Binding-site contacts:
Ligand atom O5 contacts residue ASN603 of chain 1.B at 2.4 Å (h-bond).
Ligand atom C1 contacts residue ASN603 of chain 1.B at 1.4 Å.
Ligand atom C4 contacts residue ASN603 of chain 1.B at 4.3 Å.
Ligand atom O7 contacts residue ASN603 of chain 1.B at 3.5 Å (h-bond).
Ligand atom C3 contacts residue ASN603 of chain 1.B at 3.8 Å.
Ligand atom N2 contacts residue ASN603 of chain 1.B at 3.0 Å (h-bond).
Ligand atom C7 contacts residue ASN603 of chain 1.B at 3.4 Å.
Ligand atom C2 contacts residue ASN603 of chain 1.B at 2.5 Å.
Ligand atom C5 contacts residue ASN603 of chain 1.B at 3.7 Å.

Sequence of chain 1.B:
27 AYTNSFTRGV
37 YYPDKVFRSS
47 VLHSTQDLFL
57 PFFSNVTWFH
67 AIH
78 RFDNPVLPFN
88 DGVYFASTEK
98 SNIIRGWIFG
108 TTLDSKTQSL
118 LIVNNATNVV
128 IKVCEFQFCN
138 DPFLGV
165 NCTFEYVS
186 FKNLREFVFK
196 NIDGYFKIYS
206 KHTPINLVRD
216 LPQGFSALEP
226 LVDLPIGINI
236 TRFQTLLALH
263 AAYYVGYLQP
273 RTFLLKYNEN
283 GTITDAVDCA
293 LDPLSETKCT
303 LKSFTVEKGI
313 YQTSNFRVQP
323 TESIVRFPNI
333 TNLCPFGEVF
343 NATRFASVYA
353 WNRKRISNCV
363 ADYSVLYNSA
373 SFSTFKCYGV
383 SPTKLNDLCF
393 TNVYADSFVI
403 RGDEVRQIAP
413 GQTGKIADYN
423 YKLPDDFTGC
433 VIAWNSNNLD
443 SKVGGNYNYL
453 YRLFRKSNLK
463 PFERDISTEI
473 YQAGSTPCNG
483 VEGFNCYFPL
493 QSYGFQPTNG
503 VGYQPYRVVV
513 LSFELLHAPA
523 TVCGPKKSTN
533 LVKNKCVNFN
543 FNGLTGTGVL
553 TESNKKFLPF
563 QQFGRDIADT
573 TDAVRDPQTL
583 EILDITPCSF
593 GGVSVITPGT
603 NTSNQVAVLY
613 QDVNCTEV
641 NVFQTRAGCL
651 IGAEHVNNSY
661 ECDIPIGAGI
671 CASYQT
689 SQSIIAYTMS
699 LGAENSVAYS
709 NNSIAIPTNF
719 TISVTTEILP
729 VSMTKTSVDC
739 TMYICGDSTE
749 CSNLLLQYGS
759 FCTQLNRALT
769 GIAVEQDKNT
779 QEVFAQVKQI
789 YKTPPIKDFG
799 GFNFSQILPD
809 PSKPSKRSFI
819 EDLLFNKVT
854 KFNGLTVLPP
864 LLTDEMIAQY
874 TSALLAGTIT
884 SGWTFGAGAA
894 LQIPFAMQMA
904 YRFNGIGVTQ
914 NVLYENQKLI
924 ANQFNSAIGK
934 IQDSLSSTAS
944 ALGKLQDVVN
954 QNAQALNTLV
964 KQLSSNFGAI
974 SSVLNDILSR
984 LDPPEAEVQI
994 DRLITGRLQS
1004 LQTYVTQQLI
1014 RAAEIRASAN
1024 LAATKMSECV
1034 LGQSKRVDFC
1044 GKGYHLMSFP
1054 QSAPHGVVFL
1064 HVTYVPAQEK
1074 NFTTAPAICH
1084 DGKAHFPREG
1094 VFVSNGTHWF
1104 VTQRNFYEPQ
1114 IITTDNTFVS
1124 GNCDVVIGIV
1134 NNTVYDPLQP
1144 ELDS

This protein binds this small molecule.
Small molecule (SMILES): CC(=O)N[C@@H]1[C@@H](O)[C@H](O)[C@@H](CO)O[C@H]1O